The small molecule below binds the protein below.
Small molecule (SMILES): Nc1c([C@@H]2O[C@H](COP(=O)(O)O)[C@@H](O)[C@H]2O)n[nH]c1C(=O)O

Binding-site contacts:
Ligand atom C9 contacts residue THR138 of chain 2.A at 3.1 Å.
Ligand atom P1 contacts residue SER139 of chain 2.A at 3.7 Å.
Ligand atom O2 contacts residue SER21 of chain 2.A at 2.3 Å (h-bond).
Ligand atom P1 contacts residue THR106 of chain 2.A at 3.9 Å.
Ligand atom C7 contacts residue ARG19 of chain 2.A at 4.1 Å.
Ligand atom O6 contacts residue ARG19 of chain 2.A at 3.2 Å (salt-bridge).
Ligand atom O7 contacts residue THR106 of chain 2.A at 2.9 Å (h-bond).
Ligand atom O4 contacts residue SER139 of chain 2.A at 3.7 Å.
Ligand atom N3 contacts residue ARG19 of chain 2.A at 3.9 Å.
Ligand atom O5 contacts residue SER139 of chain 2.A at 2.7 Å (h-bond).
Ligand atom O7 contacts residue SER142 of chain 2.A at 3.7 Å.
Ligand atom O2 contacts residue THR23 of chain 2.A at 4.0 Å.
Ligand atom C1 contacts residue VAL294 of chain 2.A at 3.8 Å (hydrophobic).
Ligand atom C8 contacts residue THR138 of chain 2.A at 3.8 Å.
Ligand atom N3 contacts residue SER139 of chain 2.A at 3.9 Å.
Ligand atom O4 contacts residue ARG19 of chain 2.A at 3.5 Å (salt-bridge).
Ligand atom C2 contacts residue ILE37 of chain 2.A at 4.1 Å (hydrophobic).
Ligand atom O3 contacts residue DPO1 of chain 2.B at 3.7 Å.
Ligand atom O5 contacts residue ARG19 of chain 2.A at 3.4 Å (salt-bridge).
Ligand atom N2 contacts residue SER21 of chain 2.A at 3.9 Å.
Ligand atom C9 contacts residue SER139 of chain 2.A at 4.0 Å.
Ligand atom O8 contacts residue THR138 of chain 2.A at 3.9 Å.
Ligand atom O6 contacts residue THR106 of chain 2.A at 3.8 Å.
Ligand atom N1 contacts residue VAL294 of chain 2.A at 3.5 Å.
Ligand atom C7 contacts residue ARG135 of chain 2.A at 3.7 Å.
Ligand atom O3 contacts residue ARG19 of chain 2.A at 4.0 Å.
Ligand atom O1 contacts residue GLN266 of chain 2.A at 3.1 Å (h-bond).
Ligand atom P1 contacts residue ARG19 of chain 2.A at 3.7 Å.
Ligand atom O9 contacts residue THR138 of chain 2.A at 2.6 Å (h-bond).
Ligand atom O5 contacts residue ALA141 of chain 2.A at 3.6 Å.
Ligand atom O7 contacts residue SER139 of chain 2.A at 4.1 Å.
Ligand atom O5 contacts residue SER142 of chain 2.A at 3.2 Å (h-bond).
Ligand atom N2 contacts residue ILE37 of chain 2.A at 3.7 Å.
Ligand atom O6 contacts residue GLY103 of chain 2.A at 3.5 Å.
Ligand atom P1 contacts residue SER142 of chain 2.A at 3.4 Å.
Ligand atom C3 contacts residue SER21 of chain 2.A at 3.5 Å.
Ligand atom C2 contacts residue VAL294 of chain 2.A at 4.0 Å (hydrophobic).
Ligand atom O1 contacts residue VAL294 of chain 2.A at 4.0 Å.
Ligand atom O6 contacts residue SER142 of chain 2.A at 2.6 Å (h-bond).
Ligand atom O2 contacts residue ALA24 of chain 2.A at 3.9 Å.

Sequence of chain 2.A:
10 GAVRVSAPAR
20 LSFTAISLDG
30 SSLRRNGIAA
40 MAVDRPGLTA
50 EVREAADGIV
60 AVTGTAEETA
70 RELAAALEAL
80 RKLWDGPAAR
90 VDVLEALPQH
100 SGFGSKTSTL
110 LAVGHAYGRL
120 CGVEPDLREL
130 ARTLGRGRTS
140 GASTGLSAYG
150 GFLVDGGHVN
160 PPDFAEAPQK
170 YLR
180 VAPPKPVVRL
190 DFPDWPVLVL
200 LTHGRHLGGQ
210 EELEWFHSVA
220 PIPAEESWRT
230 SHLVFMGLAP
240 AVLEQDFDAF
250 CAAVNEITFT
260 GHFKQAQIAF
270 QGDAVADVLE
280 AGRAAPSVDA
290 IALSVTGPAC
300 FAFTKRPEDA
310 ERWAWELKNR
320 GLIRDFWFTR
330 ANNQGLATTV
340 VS